Sequence of chain 5.B:
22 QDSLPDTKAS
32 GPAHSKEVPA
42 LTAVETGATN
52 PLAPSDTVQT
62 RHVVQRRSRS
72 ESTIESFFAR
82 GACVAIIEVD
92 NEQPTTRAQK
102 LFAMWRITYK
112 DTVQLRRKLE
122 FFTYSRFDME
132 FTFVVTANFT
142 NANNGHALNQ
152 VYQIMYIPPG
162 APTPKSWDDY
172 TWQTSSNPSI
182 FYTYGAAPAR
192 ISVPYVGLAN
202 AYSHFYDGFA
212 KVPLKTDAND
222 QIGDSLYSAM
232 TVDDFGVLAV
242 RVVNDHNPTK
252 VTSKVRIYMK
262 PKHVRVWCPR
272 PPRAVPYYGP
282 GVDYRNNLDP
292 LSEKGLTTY

Sequence of chain 5.D:
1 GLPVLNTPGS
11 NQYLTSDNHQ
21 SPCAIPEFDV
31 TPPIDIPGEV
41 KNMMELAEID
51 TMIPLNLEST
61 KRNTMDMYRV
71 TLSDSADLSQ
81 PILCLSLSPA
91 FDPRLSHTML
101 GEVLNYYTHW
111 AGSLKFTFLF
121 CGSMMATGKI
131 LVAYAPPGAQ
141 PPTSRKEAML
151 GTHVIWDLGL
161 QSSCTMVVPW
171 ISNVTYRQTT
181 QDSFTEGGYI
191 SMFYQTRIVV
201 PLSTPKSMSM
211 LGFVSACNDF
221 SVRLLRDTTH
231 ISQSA

Binding-site contacts:
Ligand atom O15 contacts residue MET130 of chain 5.B at 3.8 Å.
Ligand atom C1 contacts residue ILE155 of chain 5.B at 3.8 Å (hydrophobic).
Ligand atom C19 contacts residue PHE236 of chain 5.B at 3.6 Å (hydrophobic).
Ligand atom O23 contacts residue PHE236 of chain 5.B at 3.3 Å.
Ligand atom C22 contacts residue TYR110 of chain 5.B at 3.3 Å (hydrophobic).
Ligand atom N4 contacts residue LEU239 of chain 5.B at 3.6 Å.
Ligand atom C20 contacts residue PHE236 of chain 5.B at 3.4 Å (hydrophobic).
Ligand atom C1 contacts residue ILE181 of chain 5.B at 3.5 Å (hydrophobic).
Ligand atom N3 contacts residue ILE192 of chain 5.B at 3.7 Å.
Ligand atom O24 contacts residue TYR110 of chain 5.B at 3.3 Å.
Ligand atom C9 contacts residue VAL194 of chain 5.B at 3.8 Å (hydrophobic).
Ligand atom C13 contacts residue ILE108 of chain 5.B at 3.6 Å (hydrophobic).
Ligand atom C12 contacts residue PHE236 of chain 5.B at 3.7 Å (hydrophobic).
Ligand atom C7 contacts residue ILE25 of chain 5.D at 3.8 Å (hydrophobic).
Ligand atom C13 contacts residue PHE236 of chain 5.B at 3.8 Å (hydrophobic).
Ligand atom C3 contacts residue TYR157 of chain 5.B at 3.4 Å (hydrophobic).
Ligand atom C10 contacts residue PHE132 of chain 5.B at 3.7 Å (hydrophobic).
Ligand atom N6 contacts residue VAL194 of chain 5.B at 3.6 Å.
Ligand atom N4 contacts residue ILE192 of chain 5.B at 3.6 Å.
Ligand atom C19 contacts residue TYR110 of chain 5.B at 3.8 Å (hydrophobic).
Ligand atom C25 contacts residue THR109 of chain 5.B at 3.2 Å.
Ligand atom O24 contacts residue PHE236 of chain 5.B at 3.9 Å.
Ligand atom C10 contacts residue ILE108 of chain 5.B at 3.5 Å (hydrophobic).
Ligand atom C7 contacts residue VAL194 of chain 5.B at 3.6 Å (hydrophobic).
Ligand atom C16 contacts residue MET130 of chain 5.B at 3.8 Å (hydrophobic).
Ligand atom C18 contacts residue TYR110 of chain 5.B at 3.8 Å (hydrophobic).
Ligand atom C22 contacts residue PHE236 of chain 5.B at 3.3 Å (hydrophobic).
Ligand atom C3 contacts residue ALA24 of chain 5.D at 3.6 Å (hydrophobic).
Ligand atom C4 contacts residue TYR157 of chain 5.B at 3.5 Å (hydrophobic).
Ligand atom C21 contacts residue TYR203 of chain 5.B at 3.7 Å (hydrophobic).
Ligand atom O24 contacts residue THR109 of chain 5.B at 3.6 Å.
Ligand atom C8 contacts residue VAL194 of chain 5.B at 3.8 Å (hydrophobic).
Ligand atom N3 contacts residue LEU239 of chain 5.B at 3.8 Å.
Ligand atom C17 contacts residue MET130 of chain 5.B at 3.7 Å (hydrophobic).
Ligand atom C11 contacts residue PHE132 of chain 5.B at 3.5 Å (hydrophobic).
Ligand atom C3 contacts residue PRO179 of chain 5.B at 3.6 Å (hydrophobic).
Ligand atom O23 contacts residue TYR110 of chain 5.B at 3.5 Å.
Ligand atom C7 contacts residue TYR157 of chain 5.B at 3.5 Å (hydrophobic).
Ligand atom C4 contacts residue ALA24 of chain 5.D at 3.9 Å (hydrophobic).
Ligand atom C8 contacts residue TYR157 of chain 5.B at 3.4 Å (hydrophobic).

A protein and the small-molecule ligand that binds it are described below.
Small molecule (SMILES): CCOC(=O)c1ccc(OCCCC2CCN(c3ccc(C)nn3)CC2)cc1

Sequence of chain 1.D:
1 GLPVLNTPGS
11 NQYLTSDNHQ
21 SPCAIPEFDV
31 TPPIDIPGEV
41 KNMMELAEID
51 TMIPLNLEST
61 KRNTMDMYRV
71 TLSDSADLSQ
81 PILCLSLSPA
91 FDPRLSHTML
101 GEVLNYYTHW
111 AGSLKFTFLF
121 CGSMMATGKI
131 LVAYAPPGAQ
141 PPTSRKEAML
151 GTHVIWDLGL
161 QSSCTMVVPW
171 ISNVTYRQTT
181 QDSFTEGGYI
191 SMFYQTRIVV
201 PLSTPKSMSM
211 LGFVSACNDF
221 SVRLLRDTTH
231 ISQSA